Sequence of chain 60.G:
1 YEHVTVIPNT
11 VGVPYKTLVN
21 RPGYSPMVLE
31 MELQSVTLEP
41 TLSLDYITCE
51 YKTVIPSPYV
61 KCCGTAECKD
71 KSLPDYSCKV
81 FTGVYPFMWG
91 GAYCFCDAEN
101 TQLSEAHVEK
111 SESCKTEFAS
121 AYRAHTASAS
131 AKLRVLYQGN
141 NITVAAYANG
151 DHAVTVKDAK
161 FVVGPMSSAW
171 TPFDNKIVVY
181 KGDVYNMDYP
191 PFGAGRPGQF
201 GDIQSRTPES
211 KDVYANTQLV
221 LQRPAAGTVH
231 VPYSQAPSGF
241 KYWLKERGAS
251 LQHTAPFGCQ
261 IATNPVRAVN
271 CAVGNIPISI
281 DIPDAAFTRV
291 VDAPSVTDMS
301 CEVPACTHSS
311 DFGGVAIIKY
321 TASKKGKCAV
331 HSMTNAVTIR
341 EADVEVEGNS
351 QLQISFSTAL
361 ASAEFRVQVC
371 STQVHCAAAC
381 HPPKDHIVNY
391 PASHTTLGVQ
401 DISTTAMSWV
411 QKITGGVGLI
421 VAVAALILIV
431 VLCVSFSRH

Sequence of chain 60.H:
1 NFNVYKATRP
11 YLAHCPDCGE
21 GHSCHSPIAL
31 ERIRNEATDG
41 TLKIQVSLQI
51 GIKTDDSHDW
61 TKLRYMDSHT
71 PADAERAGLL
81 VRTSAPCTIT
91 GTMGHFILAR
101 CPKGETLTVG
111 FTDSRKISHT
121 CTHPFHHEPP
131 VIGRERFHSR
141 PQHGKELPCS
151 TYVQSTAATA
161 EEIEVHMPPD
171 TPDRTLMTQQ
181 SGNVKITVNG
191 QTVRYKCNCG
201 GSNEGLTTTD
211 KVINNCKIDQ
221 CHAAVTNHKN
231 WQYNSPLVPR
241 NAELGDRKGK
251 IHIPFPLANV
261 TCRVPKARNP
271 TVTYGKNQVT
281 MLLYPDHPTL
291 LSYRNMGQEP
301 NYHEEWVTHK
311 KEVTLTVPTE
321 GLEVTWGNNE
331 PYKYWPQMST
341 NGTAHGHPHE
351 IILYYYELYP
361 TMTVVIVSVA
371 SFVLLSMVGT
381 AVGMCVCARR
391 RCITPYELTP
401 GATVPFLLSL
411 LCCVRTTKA

This small molecule binds to this protein.
Small molecule (SMILES): CC(=O)N[C@@H]1[C@@H](O)[C@H](O)[C@@H](CO)O[C@H]1O

Binding-site contacts:
Ligand atom C2 contacts residue ASN259 of chain 60.H at 2.4 Å.
Ligand atom C8 contacts residue ASN259 of chain 60.H at 4.4 Å.
Ligand atom C3 contacts residue ASN259 of chain 60.H at 3.8 Å.
Ligand atom O6 contacts residue THR116 of chain 60.G at 3.3 Å.
Ligand atom O7 contacts residue LYS181 of chain 60.G at 4.2 Å.
Ligand atom C5 contacts residue THR116 of chain 60.G at 4.5 Å.
Ligand atom O6 contacts residue LYS115 of chain 60.G at 4.2 Å.
Ligand atom C4 contacts residue ASN259 of chain 60.H at 4.2 Å.
Ligand atom C7 contacts residue ASN259 of chain 60.H at 3.1 Å.
Ligand atom O5 contacts residue THR116 of chain 60.G at 3.9 Å.
Ligand atom C6 contacts residue THR116 of chain 60.G at 3.8 Å.
Ligand atom C1 contacts residue ASN259 of chain 60.H at 1.4 Å.
Ligand atom O7 contacts residue ASN259 of chain 60.H at 2.9 Å (h-bond).
Ligand atom N2 contacts residue ASN259 of chain 60.H at 2.9 Å (h-bond).
Ligand atom O5 contacts residue ASN259 of chain 60.H at 2.3 Å (h-bond).
Ligand atom C5 contacts residue ASN259 of chain 60.H at 3.6 Å.
Ligand atom C6 contacts residue LYS115 of chain 60.G at 4.1 Å.